Sequence of chain 1.E:
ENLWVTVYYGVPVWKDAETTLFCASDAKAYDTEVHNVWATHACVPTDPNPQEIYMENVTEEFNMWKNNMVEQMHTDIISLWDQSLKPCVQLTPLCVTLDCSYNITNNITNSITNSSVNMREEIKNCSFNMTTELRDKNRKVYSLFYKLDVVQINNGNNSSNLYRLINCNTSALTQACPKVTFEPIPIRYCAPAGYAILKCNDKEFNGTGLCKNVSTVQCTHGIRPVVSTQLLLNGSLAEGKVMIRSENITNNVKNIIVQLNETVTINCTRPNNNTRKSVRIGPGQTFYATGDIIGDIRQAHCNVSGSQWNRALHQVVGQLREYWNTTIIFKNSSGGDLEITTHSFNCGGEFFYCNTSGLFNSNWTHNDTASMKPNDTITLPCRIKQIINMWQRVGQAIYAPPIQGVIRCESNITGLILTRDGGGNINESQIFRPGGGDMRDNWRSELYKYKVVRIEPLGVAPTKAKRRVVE

This protein binds this small molecule.
Small molecule (SMILES): CC(=O)N[C@@H]1[C@@H](O)[C@H](O)[C@@H](CO)O[C@H]1O

Binding-site contacts:
Ligand atom C5 contacts residue ASN457 of chain 1.E at 3.7 Å.
Ligand atom C7 contacts residue ASN457 of chain 1.E at 3.3 Å.
Ligand atom C4 contacts residue ASN457 of chain 1.E at 4.2 Å.
Ligand atom C1 contacts residue GLU458 of chain 1.E at 4.0 Å.
Ligand atom C6 contacts residue GLU458 of chain 1.E at 3.0 Å.
Ligand atom O7 contacts residue ASN457 of chain 1.E at 3.2 Å (h-bond).
Ligand atom O5 contacts residue GLU458 of chain 1.E at 3.2 Å (salt-bridge).
Ligand atom C2 contacts residue ASN457 of chain 1.E at 2.5 Å.
Ligand atom C1 contacts residue ASN457 of chain 1.E at 1.4 Å.
Ligand atom N2 contacts residue ASN457 of chain 1.E at 2.9 Å (h-bond).
Ligand atom O5 contacts residue ASN457 of chain 1.E at 2.4 Å (h-bond).
Ligand atom C8 contacts residue ASN457 of chain 1.E at 3.7 Å.
Ligand atom O6 contacts residue GLU458 of chain 1.E at 2.2 Å (salt-bridge).
Ligand atom C3 contacts residue ASN457 of chain 1.E at 3.8 Å.
Ligand atom C5 contacts residue GLU458 of chain 1.E at 3.0 Å.